Binding-site contacts:
Ligand atom C7 contacts residue ARG221 of chain 3.A at 3.0 Å.
Ligand atom C2 contacts residue ASN88 of chain 3.A at 2.4 Å.
Ligand atom O5 contacts residue GLU87 of chain 3.A at 4.2 Å.
Ligand atom C7 contacts residue ASN88 of chain 3.A at 3.2 Å.
Ligand atom C8 contacts residue SER137 of chain 3.A at 3.7 Å.
Ligand atom C4 contacts residue ASN88 of chain 3.A at 4.2 Å.
Ligand atom C1 contacts residue ASN88 of chain 3.A at 1.4 Å.
Ligand atom O7 contacts residue ASN88 of chain 3.A at 2.8 Å (h-bond).
Ligand atom C1 contacts residue GLU67 of chain 3.A at 4.4 Å.
Ligand atom N2 contacts residue ARG221 of chain 3.A at 3.4 Å (salt-bridge).
Ligand atom C8 contacts residue CYS91 of chain 3.A at 3.8 Å (hydrophobic).
Ligand atom C8 contacts residue SER135 of chain 3.A at 4.0 Å.
Ligand atom C7 contacts residue CYS91 of chain 3.A at 4.4 Å (hydrophobic).
Ligand atom C1 contacts residue GLU87 of chain 3.A at 4.4 Å.
Ligand atom C8 contacts residue ARG221 of chain 3.A at 3.6 Å.
Ligand atom C8 contacts residue PRO66 of chain 3.A at 4.3 Å (hydrophobic).
Ligand atom C8 contacts residue ASN65 of chain 3.A at 3.3 Å.
Ligand atom O6 contacts residue GLU87 of chain 3.A at 3.3 Å (salt-bridge).
Ligand atom C7 contacts residue GLU67 of chain 3.A at 4.0 Å.
Ligand atom O5 contacts residue ASN88 of chain 3.A at 2.3 Å (h-bond).
Ligand atom N2 contacts residue ASN88 of chain 3.A at 3.0 Å (h-bond).
Ligand atom C2 contacts residue ARG221 of chain 3.A at 3.8 Å.
Ligand atom O7 contacts residue ARG221 of chain 3.A at 2.9 Å (salt-bridge).
Ligand atom C5 contacts residue ASN88 of chain 3.A at 3.6 Å.
Ligand atom O6 contacts residue ARG221 of chain 3.A at 4.1 Å.
Ligand atom C3 contacts residue ASN88 of chain 3.A at 3.8 Å.
Ligand atom C6 contacts residue GLU87 of chain 3.A at 3.9 Å.
Ligand atom C3 contacts residue ARG221 of chain 3.A at 3.8 Å.
Ligand atom O3 contacts residue ARG221 of chain 3.A at 2.8 Å (salt-bridge).
Ligand atom C8 contacts residue CYS136 of chain 3.A at 4.2 Å (hydrophobic).
Ligand atom C7 contacts residue ASN65 of chain 3.A at 3.7 Å.
Ligand atom C8 contacts residue GLU67 of chain 3.A at 3.9 Å.
Ligand atom O7 contacts residue CYS91 of chain 3.A at 4.3 Å.
Ligand atom O7 contacts residue ASN65 of chain 3.A at 3.1 Å (h-bond).
Ligand atom N2 contacts residue GLU67 of chain 3.A at 4.1 Å.

Sequence of chain 3.A:
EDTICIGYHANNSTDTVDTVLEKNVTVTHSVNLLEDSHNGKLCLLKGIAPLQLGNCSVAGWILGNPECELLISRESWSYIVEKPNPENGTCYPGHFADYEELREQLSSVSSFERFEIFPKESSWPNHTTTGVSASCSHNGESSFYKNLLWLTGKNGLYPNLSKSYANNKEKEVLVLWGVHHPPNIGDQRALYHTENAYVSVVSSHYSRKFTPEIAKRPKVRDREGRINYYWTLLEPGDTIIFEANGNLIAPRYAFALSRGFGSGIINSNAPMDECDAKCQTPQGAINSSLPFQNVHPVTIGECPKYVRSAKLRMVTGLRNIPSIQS

This protein binds this small molecule.
Small molecule (SMILES): CC(=O)N[C@H]1[C@H](O[C@H]2[C@H](O)[C@@H](NC(C)=O)CO[C@@H]2CO)O[C@H](CO)[C@@H](O[C@@H]2O[C@H](CO)[C@@H](O)[C@H](O)[C@@H]2O)[C@@H]1O